Sequence of chain 1.E:
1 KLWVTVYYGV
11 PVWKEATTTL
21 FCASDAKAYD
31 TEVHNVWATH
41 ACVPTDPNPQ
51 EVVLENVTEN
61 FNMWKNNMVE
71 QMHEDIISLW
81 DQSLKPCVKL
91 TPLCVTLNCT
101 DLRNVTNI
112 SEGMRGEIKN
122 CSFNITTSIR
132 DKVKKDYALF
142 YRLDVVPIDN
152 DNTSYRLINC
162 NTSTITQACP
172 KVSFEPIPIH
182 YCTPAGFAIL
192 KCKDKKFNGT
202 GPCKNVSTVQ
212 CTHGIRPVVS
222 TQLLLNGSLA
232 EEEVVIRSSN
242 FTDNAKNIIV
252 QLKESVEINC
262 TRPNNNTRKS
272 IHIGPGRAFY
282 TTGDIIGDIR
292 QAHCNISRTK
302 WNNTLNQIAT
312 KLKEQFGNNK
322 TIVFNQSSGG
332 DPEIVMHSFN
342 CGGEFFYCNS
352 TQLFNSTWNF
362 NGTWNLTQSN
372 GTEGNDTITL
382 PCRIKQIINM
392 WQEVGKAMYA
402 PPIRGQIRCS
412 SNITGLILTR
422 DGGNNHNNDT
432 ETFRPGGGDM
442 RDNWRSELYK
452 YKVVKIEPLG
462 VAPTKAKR

Binding-site contacts:
Ligand atom O5 contacts residue THR352 of chain 1.E at 4.3 Å.
Ligand atom C2 contacts residue ASN350 of chain 1.E at 2.6 Å.
Ligand atom C5 contacts residue THR352 of chain 1.E at 3.9 Å.
Ligand atom C8 contacts residue ASN350 of chain 1.E at 4.2 Å.
Ligand atom C7 contacts residue NAG1 of chain 1.ZA at 4.2 Å.
Ligand atom O5 contacts residue ASN350 of chain 1.E at 2.3 Å (h-bond).
Ligand atom C8 contacts residue MET337 of chain 1.E at 3.5 Å (hydrophobic).
Ligand atom C1 contacts residue THR352 of chain 1.E at 4.0 Å.
Ligand atom O7 contacts residue SER351 of chain 1.E at 4.3 Å.
Ligand atom C1 contacts residue ASN350 of chain 1.E at 1.4 Å.
Ligand atom N2 contacts residue ASN350 of chain 1.E at 3.1 Å (h-bond).
Ligand atom C4 contacts residue THR352 of chain 1.E at 4.4 Å.
Ligand atom C7 contacts residue ASN350 of chain 1.E at 3.5 Å.
Ligand atom C6 contacts residue ASN350 of chain 1.E at 4.3 Å.
Ligand atom C5 contacts residue ASN350 of chain 1.E at 3.6 Å.
Ligand atom C4 contacts residue ASN350 of chain 1.E at 4.3 Å.
Ligand atom O7 contacts residue ASN350 of chain 1.E at 3.9 Å.
Ligand atom C3 contacts residue ASN350 of chain 1.E at 3.9 Å.
Ligand atom O7 contacts residue THR352 of chain 1.E at 3.3 Å.
Ligand atom O7 contacts residue NAG1 of chain 1.ZA at 3.2 Å (h-bond).
Ligand atom C2 contacts residue THR352 of chain 1.E at 4.5 Å.
Ligand atom C7 contacts residue THR352 of chain 1.E at 4.3 Å.
Ligand atom C8 contacts residue VAL336 of chain 1.E at 4.0 Å (hydrophobic).
Ligand atom C3 contacts residue THR352 of chain 1.E at 4.0 Å.

The small molecule below binds the protein below.
Small molecule (SMILES): CC(=O)N[C@H]1[C@H](O[C@H]2[C@H](O)[C@@H](NC(C)=O)CO[C@@H]2CO)O[C@H](CO)[C@@H](O)[C@@H]1O